Binding-site contacts:
Ligand atom O4 contacts residue ASN484 of chain 1.A at 3.3 Å (h-bond).
Ligand atom C6 contacts residue ASN484 of chain 1.A at 3.2 Å.
Ligand atom C8 contacts residue ASN284 of chain 1.A at 3.6 Å.
Ligand atom C2 contacts residue HIS377 of chain 1.A at 3.6 Å.
Ligand atom C9 contacts residue ASP339 of chain 1.A at 3.8 Å.
Ligand atom O5 contacts residue LEU136 of chain 1.A at 3.3 Å (h-bond).
Ligand atom C10 contacts residue ASN284 of chain 1.A at 3.4 Å.
Ligand atom C11 contacts residue ASN284 of chain 1.A at 3.4 Å.
Ligand atom O9 contacts residue THR378 of chain 1.A at 3.1 Å.
Ligand atom O12 contacts residue ASP283 of chain 1.A at 2.6 Å (salt-bridge).
Ligand atom O2 contacts residue GLU672 of chain 1.A at 3.1 Å (salt-bridge).
Ligand atom O3 contacts residue ALA673 of chain 1.A at 3.4 Å (h-bond).
Ligand atom O9 contacts residue ASP339 of chain 1.A at 3.0 Å (salt-bridge).
Ligand atom O3 contacts residue SER674 of chain 1.A at 3.1 Å (h-bond).
Ligand atom C12 contacts residue ASN284 of chain 1.A at 3.5 Å.
Ligand atom O9 contacts residue HIS377 of chain 1.A at 3.8 Å.
Ligand atom C6 contacts residue HIS377 of chain 1.A at 3.6 Å.
Ligand atom C12 contacts residue LEU136 of chain 1.A at 3.5 Å (hydrophobic).
Ligand atom C4 contacts residue GLY675 of chain 1.A at 3.7 Å.
Ligand atom O4 contacts residue SER674 of chain 1.A at 3.3 Å.
Ligand atom C8 contacts residue HIS377 of chain 1.A at 3.4 Å.
Ligand atom C3 contacts residue GLU672 of chain 1.A at 3.4 Å.
Ligand atom O6 contacts residue ASN484 of chain 1.A at 2.7 Å (h-bond).
Ligand atom O12 contacts residue GLY135 of chain 1.A at 3.5 Å (h-bond).
Ligand atom C6 contacts residue GLY135 of chain 1.A at 3.7 Å.
Ligand atom O4 contacts residue GLY675 of chain 1.A at 2.7 Å (h-bond).
Ligand atom O5 contacts residue GLY135 of chain 1.A at 3.8 Å.
Ligand atom O12 contacts residue LEU136 of chain 1.A at 3.1 Å (h-bond).
Ligand atom C7 contacts residue ASN284 of chain 1.A at 3.4 Å.
Ligand atom C5 contacts residue LEU136 of chain 1.A at 3.7 Å (hydrophobic).
Ligand atom O6 contacts residue HIS377 of chain 1.A at 2.7 Å (h-bond).
Ligand atom C11 contacts residue ASP283 of chain 1.A at 3.2 Å.
Ligand atom C5 contacts residue GLY135 of chain 1.A at 3.7 Å.
Ligand atom C9 contacts residue ASN284 of chain 1.A at 3.7 Å.
Ligand atom O2 contacts residue ASN284 of chain 1.A at 2.8 Å (h-bond).
Ligand atom C12 contacts residue ASP283 of chain 1.A at 3.3 Å.
Ligand atom O3 contacts residue GLY675 of chain 1.A at 3.1 Å (h-bond).
Ligand atom O3 contacts residue GLU672 of chain 1.A at 2.7 Å (salt-bridge).
Ligand atom O6 contacts residue LEU139 of chain 1.A at 3.7 Å.
Ligand atom O2 contacts residue TYR573 of chain 1.A at 3.0 Å (h-bond).

Sequence of chain 1.A:
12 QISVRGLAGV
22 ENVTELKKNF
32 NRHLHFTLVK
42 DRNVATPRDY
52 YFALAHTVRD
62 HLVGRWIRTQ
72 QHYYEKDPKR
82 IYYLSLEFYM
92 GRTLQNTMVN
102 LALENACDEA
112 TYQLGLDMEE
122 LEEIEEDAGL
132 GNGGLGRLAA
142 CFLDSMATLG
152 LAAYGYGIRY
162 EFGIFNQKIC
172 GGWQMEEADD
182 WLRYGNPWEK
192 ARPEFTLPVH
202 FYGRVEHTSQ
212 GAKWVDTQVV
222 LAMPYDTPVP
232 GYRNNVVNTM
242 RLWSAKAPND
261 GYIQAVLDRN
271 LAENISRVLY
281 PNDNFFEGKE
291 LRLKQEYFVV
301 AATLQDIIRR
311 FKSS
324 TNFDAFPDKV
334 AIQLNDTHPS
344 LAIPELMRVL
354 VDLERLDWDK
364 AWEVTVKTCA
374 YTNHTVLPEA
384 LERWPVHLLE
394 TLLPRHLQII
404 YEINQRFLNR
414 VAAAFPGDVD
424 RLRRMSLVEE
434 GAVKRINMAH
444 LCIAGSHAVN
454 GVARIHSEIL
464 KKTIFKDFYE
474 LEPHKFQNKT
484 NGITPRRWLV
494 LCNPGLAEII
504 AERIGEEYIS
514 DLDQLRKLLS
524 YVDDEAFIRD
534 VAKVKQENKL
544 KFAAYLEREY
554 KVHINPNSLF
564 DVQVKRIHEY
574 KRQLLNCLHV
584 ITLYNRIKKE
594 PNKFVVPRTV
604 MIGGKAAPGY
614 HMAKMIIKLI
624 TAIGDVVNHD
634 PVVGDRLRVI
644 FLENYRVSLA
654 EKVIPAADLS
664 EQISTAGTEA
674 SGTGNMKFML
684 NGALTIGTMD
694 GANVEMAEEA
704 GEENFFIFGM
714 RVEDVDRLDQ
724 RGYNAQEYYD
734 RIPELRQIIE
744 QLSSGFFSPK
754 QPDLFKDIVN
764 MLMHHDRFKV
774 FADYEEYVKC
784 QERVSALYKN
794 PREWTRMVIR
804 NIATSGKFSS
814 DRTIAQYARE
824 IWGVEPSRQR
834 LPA

The small molecule below binds the protein below.
Small molecule (SMILES): OC[C@H]1O[C@@H](c2cc(O)ccc2O)[C@H](O)[C@@H](O)[C@@H]1O